Sequence of chain 1.A:
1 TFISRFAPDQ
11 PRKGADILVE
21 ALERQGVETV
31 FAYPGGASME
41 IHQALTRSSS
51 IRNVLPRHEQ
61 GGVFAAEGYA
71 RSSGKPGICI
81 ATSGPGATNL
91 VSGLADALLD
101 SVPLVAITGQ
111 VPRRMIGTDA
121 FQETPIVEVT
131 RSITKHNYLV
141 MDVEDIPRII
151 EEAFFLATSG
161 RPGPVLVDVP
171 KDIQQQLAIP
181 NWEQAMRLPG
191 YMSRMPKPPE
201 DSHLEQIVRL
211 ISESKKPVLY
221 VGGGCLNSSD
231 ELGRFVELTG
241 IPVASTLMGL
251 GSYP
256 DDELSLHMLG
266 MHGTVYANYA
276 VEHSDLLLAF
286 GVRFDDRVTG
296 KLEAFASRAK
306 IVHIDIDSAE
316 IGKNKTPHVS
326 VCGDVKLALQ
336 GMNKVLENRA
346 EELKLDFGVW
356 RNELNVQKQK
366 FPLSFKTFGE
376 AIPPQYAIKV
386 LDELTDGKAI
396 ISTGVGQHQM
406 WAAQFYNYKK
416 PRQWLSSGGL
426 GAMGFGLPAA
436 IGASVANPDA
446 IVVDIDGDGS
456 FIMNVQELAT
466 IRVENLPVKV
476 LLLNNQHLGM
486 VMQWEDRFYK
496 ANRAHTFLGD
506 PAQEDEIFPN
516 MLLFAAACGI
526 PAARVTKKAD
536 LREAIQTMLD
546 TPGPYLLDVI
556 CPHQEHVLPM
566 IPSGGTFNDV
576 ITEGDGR

The protein below binds the small molecule below.
Small molecule (SMILES): COC(=O)c1ccccc1S(=O)(=O)NC(=O)Nc1nc(C)cc(C)n1

Sequence of chain 2.A:
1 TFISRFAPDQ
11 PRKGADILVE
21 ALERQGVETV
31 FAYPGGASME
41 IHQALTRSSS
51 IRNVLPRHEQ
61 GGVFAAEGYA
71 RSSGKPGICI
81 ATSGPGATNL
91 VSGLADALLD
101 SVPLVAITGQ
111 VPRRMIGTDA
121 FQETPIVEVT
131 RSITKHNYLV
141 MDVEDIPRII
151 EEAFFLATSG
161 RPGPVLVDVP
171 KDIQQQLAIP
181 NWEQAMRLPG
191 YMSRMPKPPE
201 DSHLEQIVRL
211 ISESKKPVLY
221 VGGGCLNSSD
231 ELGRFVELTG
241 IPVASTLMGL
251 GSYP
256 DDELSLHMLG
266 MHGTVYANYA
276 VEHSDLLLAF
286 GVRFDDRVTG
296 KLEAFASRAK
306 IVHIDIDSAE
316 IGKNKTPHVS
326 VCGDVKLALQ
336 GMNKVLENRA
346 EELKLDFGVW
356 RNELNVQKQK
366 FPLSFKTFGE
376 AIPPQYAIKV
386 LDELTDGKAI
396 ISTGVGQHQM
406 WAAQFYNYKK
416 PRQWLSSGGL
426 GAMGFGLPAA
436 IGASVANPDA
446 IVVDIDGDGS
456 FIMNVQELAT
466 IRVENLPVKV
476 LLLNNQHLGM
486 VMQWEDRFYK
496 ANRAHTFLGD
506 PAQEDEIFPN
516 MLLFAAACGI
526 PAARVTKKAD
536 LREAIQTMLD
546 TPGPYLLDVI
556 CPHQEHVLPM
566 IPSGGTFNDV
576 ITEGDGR

Binding-site contacts:
Ligand atom O12 contacts residue PHE121 of chain 1.A at 3.7 Å.
Ligand atom O7A contacts residue SER568 of chain 2.A at 2.8 Å (h-bond).
Ligand atom C6 contacts residue VAL111 of chain 1.A at 3.6 Å (hydrophobic).
Ligand atom O7B contacts residue LYS171 of chain 1.A at 2.9 Å.
Ligand atom N3' contacts residue GLY36 of chain 1.A at 3.4 Å.
Ligand atom C3 contacts residue ARG292 of chain 2.A at 3.8 Å.
Ligand atom C4 contacts residue ASP291 of chain 2.A at 3.3 Å.
Ligand atom N10 contacts residue TRP489 of chain 2.A at 3.3 Å.
Ligand atom C9 contacts residue SER568 of chain 2.A at 3.8 Å.
Ligand atom C9 contacts residue ARG292 of chain 2.A at 3.6 Å.
Ligand atom C2 contacts residue PRO112 of chain 1.A at 3.8 Å (hydrophobic).
Ligand atom O9 contacts residue TRP489 of chain 2.A at 3.8 Å.
Ligand atom N3' contacts residue TRP489 of chain 2.A at 3.7 Å.
Ligand atom O11 contacts residue PRO112 of chain 1.A at 3.7 Å.
Ligand atom C5 contacts residue PHE121 of chain 1.A at 3.7 Å (hydrophobic).
Ligand atom N8 contacts residue LYS171 of chain 1.A at 2.9 Å (salt-bridge).
Ligand atom O9 contacts residue ARG292 of chain 2.A at 2.5 Å (salt-bridge).
Ligand atom C6' contacts residue ARG292 of chain 2.A at 3.5 Å.
Ligand atom O7B contacts residue PRO112 of chain 1.A at 3.4 Å.
Ligand atom C9 contacts residue LYS171 of chain 1.A at 3.8 Å.
Ligand atom C9 contacts residue TRP489 of chain 2.A at 3.6 Å (hydrophobic).
Ligand atom C7' contacts residue ARG292 of chain 2.A at 3.3 Å.
Ligand atom C4' contacts residue TRP489 of chain 2.A at 3.7 Å (hydrophobic).
Ligand atom N1' contacts residue PHE121 of chain 1.A at 3.8 Å.
Ligand atom C5 contacts residue ALA120 of chain 1.A at 3.6 Å (hydrophobic).
Ligand atom C6 contacts residue PHE121 of chain 1.A at 3.2 Å (hydrophobic).
Ligand atom C4 contacts residue ARG292 of chain 2.A at 3.7 Å.
Ligand atom C5 contacts residue ASP291 of chain 2.A at 3.3 Å.
Ligand atom O11 contacts residue VAL111 of chain 1.A at 3.5 Å.
Ligand atom C13 contacts residue GLN122 of chain 1.A at 3.4 Å.
Ligand atom C5' contacts residue TRP489 of chain 2.A at 3.6 Å (hydrophobic).
Ligand atom O9 contacts residue SER568 of chain 2.A at 3.0 Å (h-bond).
Ligand atom N1' contacts residue ARG292 of chain 2.A at 2.9 Å (salt-bridge).
Ligand atom C6' contacts residue TRP489 of chain 2.A at 3.7 Å (hydrophobic).
Ligand atom C5' contacts residue MET485 of chain 2.A at 3.5 Å (hydrophobic).
Ligand atom C13 contacts residue PHE121 of chain 1.A at 3.6 Å (hydrophobic).
Ligand atom N1' contacts residue TRP489 of chain 2.A at 3.3 Å.
Ligand atom C7' contacts residue PHE121 of chain 1.A at 3.8 Å (hydrophobic).
Ligand atom C2' contacts residue TRP489 of chain 2.A at 3.4 Å (hydrophobic).
Ligand atom C13 contacts residue SER83 of chain 1.A at 3.7 Å.